Binding-site contacts:
Ligand atom C2 contacts residue ASN12 of chain 60.H at 3.2 Å.
Ligand atom O7 contacts residue ASN12 of chain 60.H at 3.7 Å.
Ligand atom C5 contacts residue ASN12 of chain 60.H at 4.1 Å.
Ligand atom C7 contacts residue ASN12 of chain 60.H at 3.9 Å.
Ligand atom N2 contacts residue ASN12 of chain 60.H at 3.8 Å.
Ligand atom C1 contacts residue ASN12 of chain 60.H at 2.2 Å.
Ligand atom O5 contacts residue ASN12 of chain 60.H at 2.7 Å (h-bond).

Sequence of chain 60.H:
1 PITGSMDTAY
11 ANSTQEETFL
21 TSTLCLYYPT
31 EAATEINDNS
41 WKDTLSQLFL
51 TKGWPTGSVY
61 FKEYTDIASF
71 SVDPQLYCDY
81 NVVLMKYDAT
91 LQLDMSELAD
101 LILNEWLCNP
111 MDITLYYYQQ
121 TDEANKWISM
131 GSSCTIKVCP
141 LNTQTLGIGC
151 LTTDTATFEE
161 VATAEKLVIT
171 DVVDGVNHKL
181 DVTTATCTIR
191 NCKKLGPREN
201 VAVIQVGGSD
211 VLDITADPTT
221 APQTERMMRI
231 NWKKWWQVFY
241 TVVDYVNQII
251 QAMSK

This protein binds this small molecule.
Small molecule (SMILES): CC(=O)N[C@H]1[C@H](O[C@H]2[C@H](O)[C@@H](NC(C)=O)CO[C@@H]2CO)O[C@H](CO)[C@@H](O)[C@@H]1O